Sequence of chain 6.MB:
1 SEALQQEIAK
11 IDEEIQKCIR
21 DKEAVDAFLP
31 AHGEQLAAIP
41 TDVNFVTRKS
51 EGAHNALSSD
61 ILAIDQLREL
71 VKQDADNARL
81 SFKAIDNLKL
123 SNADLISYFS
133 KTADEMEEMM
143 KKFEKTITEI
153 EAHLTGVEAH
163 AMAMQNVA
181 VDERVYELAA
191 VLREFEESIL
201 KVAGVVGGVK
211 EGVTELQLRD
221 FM

The protein below binds the small molecule below.
Small molecule (SMILES): CC[C@H](C)[C@H](N)C(=O)N[C@@H](CC(C)C)C(=O)N1CCC[C@H]1C(=O)N[C@@H](CCSC)C(=O)N[C@@H](Cc1ccc(O)cc1)C(=O)N[C@@H](CCCCN)C(=O)N[C@@H](CC(C)C)C(=O)N[C@@H](CO)C(=O)N1CCC[C@H]1C=O

Binding-site contacts:
Ligand atom CE1 contacts residue THR1121 of chain 6.NA at 3.9 Å.
Ligand atom CG contacts residue HIS1126 of chain 6.NA at 4.3 Å.
Ligand atom SD contacts residue ASN1072 of chain 6.NA at 3.7 Å.
Ligand atom CD1 contacts residue ASN1122 of chain 6.NA at 4.3 Å.
Ligand atom CA contacts residue GLN1063 of chain 6.NA at 4.3 Å.
Ligand atom CD1 contacts residue PHE1125 of chain 6.NA at 3.6 Å (hydrophobic).
Ligand atom CA contacts residue HIS1126 of chain 6.NA at 4.3 Å.
Ligand atom CD2 contacts residue THR1121 of chain 6.NA at 4.3 Å.
Ligand atom C contacts residue GLN1063 of chain 6.NA at 3.9 Å.
Ligand atom CD1 contacts residue GLN1063 of chain 6.NA at 3.8 Å.
Ligand atom CD2 contacts residue ALA1120 of chain 6.NA at 3.5 Å (hydrophobic).
Ligand atom CE1 contacts residue ASP182 of chain 6.MB at 4.0 Å.
Ligand atom CE2 contacts residue ASP182 of chain 6.MB at 4.2 Å.
Ligand atom CG contacts residue GLN1063 of chain 6.NA at 4.3 Å.
Ligand atom CD2 contacts residue THR1121 of chain 6.NA at 4.0 Å.
Ligand atom OH contacts residue ASN1072 of chain 6.NA at 3.1 Å (h-bond).
Ligand atom CD2 contacts residue PHE1125 of chain 6.NA at 4.2 Å (hydrophobic).
Ligand atom CD1 contacts residue THR1121 of chain 6.NA at 3.0 Å.
Ligand atom CG contacts residue ASN1072 of chain 6.NA at 4.2 Å.
Ligand atom C contacts residue VAL1202 of chain 6.NA at 4.2 Å (hydrophobic).
Ligand atom CG contacts residue THR1121 of chain 6.NA at 3.3 Å.
Ligand atom CD2 contacts residue GLN1063 of chain 6.NA at 3.6 Å.
Ligand atom OH contacts residue ASP182 of chain 6.MB at 2.3 Å (salt-bridge).
Ligand atom CE1 contacts residue ASN1072 of chain 6.NA at 3.3 Å.
Ligand atom CZ contacts residue GLN1063 of chain 6.NA at 4.1 Å.
Ligand atom O contacts residue HIS1126 of chain 6.NA at 3.3 Å (h-bond).
Ligand atom OH contacts residue HIS1068 of chain 6.NA at 3.8 Å.
Ligand atom O contacts residue GLN1063 of chain 6.NA at 2.9 Å (h-bond).
Ligand atom CG2 contacts residue GLN1063 of chain 6.NA at 3.3 Å.
Ligand atom CD2 contacts residue LEU1129 of chain 6.NA at 4.2 Å (hydrophobic).
Ligand atom CB contacts residue THR1121 of chain 6.NA at 3.3 Å.
Ligand atom O contacts residue VAL1202 of chain 6.NA at 3.2 Å.
Ligand atom C contacts residue HIS1126 of chain 6.NA at 4.0 Å.
Ligand atom CZ contacts residue ASP182 of chain 6.MB at 3.4 Å.
Ligand atom CZ contacts residue ASN1072 of chain 6.NA at 3.5 Å.
Ligand atom CE2 contacts residue GLN1063 of chain 6.NA at 3.3 Å.
Ligand atom CD2 contacts residue HIS1126 of chain 6.NA at 3.4 Å.
Ligand atom OH contacts residue GLN1063 of chain 6.NA at 3.7 Å.
Ligand atom O contacts residue THR1121 of chain 6.NA at 4.0 Å.
Ligand atom CD1 contacts residue ASN1072 of chain 6.NA at 4.0 Å.

Sequence of chain 6.NA:
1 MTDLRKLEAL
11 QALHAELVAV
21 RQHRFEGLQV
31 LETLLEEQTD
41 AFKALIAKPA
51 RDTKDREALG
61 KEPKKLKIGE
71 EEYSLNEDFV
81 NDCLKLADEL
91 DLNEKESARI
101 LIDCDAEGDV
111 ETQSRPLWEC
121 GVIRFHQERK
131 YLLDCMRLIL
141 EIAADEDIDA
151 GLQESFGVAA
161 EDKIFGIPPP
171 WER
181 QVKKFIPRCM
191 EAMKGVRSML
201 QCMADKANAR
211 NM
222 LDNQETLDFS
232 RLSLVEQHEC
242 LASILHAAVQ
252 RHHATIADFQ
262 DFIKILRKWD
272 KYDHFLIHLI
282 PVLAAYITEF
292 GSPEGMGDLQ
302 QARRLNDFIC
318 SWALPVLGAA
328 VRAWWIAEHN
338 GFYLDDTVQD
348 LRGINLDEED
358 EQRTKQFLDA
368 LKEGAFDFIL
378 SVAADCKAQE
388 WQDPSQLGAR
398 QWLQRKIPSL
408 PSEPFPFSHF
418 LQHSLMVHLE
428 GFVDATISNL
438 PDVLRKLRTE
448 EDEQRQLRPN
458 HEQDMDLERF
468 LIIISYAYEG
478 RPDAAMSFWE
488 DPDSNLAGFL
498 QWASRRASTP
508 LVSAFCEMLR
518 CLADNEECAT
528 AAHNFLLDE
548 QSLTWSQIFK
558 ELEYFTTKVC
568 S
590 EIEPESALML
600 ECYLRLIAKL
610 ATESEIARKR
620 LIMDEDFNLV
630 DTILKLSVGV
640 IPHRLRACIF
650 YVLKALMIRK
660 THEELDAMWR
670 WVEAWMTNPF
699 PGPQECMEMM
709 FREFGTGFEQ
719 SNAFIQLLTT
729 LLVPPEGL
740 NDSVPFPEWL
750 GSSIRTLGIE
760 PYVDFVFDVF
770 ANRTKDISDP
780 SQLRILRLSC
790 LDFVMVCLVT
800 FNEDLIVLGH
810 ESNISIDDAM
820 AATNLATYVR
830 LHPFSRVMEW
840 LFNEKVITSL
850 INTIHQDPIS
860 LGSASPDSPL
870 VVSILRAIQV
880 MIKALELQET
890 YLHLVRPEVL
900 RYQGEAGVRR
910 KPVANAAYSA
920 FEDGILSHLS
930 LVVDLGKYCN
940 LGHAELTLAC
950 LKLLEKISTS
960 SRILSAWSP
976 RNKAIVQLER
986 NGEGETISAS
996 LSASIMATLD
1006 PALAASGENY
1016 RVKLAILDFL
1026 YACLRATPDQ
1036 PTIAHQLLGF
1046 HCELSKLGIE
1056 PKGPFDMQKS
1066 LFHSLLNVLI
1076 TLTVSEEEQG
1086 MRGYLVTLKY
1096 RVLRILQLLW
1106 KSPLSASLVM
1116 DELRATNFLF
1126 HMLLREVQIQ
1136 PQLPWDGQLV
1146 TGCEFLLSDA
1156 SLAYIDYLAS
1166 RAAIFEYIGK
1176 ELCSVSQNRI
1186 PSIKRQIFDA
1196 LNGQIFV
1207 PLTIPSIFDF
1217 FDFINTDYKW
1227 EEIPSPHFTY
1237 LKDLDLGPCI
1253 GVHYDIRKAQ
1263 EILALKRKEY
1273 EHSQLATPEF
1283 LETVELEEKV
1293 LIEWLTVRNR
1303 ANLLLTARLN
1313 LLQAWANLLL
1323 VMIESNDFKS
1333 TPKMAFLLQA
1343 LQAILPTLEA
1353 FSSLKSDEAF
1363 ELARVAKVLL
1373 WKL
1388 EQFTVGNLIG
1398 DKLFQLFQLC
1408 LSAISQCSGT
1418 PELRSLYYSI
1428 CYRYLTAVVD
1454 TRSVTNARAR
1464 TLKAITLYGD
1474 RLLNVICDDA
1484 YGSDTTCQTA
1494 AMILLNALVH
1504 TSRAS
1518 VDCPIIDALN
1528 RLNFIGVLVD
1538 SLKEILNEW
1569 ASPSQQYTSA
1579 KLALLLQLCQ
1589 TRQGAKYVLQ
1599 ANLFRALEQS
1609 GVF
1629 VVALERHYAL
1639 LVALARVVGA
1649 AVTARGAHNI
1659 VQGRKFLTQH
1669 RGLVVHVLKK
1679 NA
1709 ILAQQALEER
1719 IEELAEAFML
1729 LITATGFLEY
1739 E